Sequence of chain 1.C:
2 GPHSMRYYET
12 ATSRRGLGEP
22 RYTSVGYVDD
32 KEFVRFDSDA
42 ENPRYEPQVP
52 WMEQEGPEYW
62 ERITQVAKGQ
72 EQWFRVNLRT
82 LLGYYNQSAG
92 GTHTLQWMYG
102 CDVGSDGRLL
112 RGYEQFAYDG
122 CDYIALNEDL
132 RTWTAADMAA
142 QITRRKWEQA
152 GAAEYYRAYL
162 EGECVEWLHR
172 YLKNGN

Sequence of chain 1.B:
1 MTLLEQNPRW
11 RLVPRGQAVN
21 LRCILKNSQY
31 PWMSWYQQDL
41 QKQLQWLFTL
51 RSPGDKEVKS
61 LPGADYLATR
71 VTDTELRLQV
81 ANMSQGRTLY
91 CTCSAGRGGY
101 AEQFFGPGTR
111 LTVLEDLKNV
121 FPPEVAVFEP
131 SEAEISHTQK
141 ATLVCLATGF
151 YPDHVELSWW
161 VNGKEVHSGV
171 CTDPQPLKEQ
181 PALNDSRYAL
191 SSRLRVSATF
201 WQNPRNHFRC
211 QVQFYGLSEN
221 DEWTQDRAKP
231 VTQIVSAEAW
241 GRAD

Sequence of chain 1.A:
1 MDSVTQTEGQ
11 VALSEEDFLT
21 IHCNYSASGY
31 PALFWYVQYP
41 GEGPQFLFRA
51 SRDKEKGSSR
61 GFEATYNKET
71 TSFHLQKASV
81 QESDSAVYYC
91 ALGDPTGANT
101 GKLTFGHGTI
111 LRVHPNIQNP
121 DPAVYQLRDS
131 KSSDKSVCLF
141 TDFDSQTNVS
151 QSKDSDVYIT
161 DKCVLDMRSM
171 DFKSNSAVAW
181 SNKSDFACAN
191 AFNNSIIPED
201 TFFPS

Binding-site contacts:
Ligand atom O contacts residue TRP74 of chain 1.C at 2.9 Å (h-bond).
Ligand atom CD2 contacts residue TRP168 of chain 1.C at 3.1 Å (hydrophobic).
Ligand atom N contacts residue TYR172 of chain 1.C at 3.2 Å (h-bond).
Ligand atom CG2 contacts residue GLY97 of chain 1.A at 3.0 Å.
Ligand atom CE1 contacts residue ALA151 of chain 1.C at 3.3 Å (hydrophobic).
Ligand atom OE2 contacts residue TYR100 of chain 1.B at 3.3 Å (h-bond).
Ligand atom OXT contacts residue TYR85 of chain 1.C at 3.2 Å (h-bond).
Ligand atom N contacts residue TYR8 of chain 1.C at 2.8 Å (h-bond).
Ligand atom N contacts residue GLN71 of chain 1.C at 3.2 Å (h-bond).
Ligand atom CE1 contacts residue TRP168 of chain 1.C at 2.9 Å (hydrophobic).
Ligand atom CD2 contacts residue TYR172 of chain 1.C at 3.1 Å (hydrophobic).
Ligand atom O contacts residue TYR160 of chain 1.C at 2.8 Å (h-bond).
Ligand atom NE2 contacts residue TRP168 of chain 1.C at 2.9 Å.
Ligand atom OE1 contacts residue GLY98 of chain 1.B at 2.8 Å (h-bond).
Ligand atom C contacts residue TYR85 of chain 1.C at 3.3 Å (hydrophobic).
Ligand atom ND2 contacts residue TYR157 of chain 1.C at 2.6 Å (h-bond).
Ligand atom OXT contacts residue LYS147 of chain 1.C at 2.9 Å (salt-bridge).
Ligand atom N contacts residue TYR156 of chain 1.C at 3.1 Å (h-bond).
Ligand atom O contacts residue GLN71 of chain 1.C at 3.1 Å (h-bond).
Ligand atom N contacts residue GLY97 of chain 1.A at 2.7 Å (h-bond).
Ligand atom O contacts residue ASN99 of chain 1.A at 2.9 Å (h-bond).
Ligand atom OD1 contacts residue ARG97 of chain 1.B at 3.2 Å (salt-bridge).
Ligand atom O contacts residue ARG97 of chain 1.B at 2.8 Å (salt-bridge).
Ligand atom OE2 contacts residue GLY99 of chain 1.B at 3.2 Å (h-bond).
Ligand atom OE2 contacts residue ASN99 of chain 1.A at 2.9 Å (h-bond).
Ligand atom O contacts residue TRP148 of chain 1.C at 2.9 Å (h-bond).
Ligand atom CG contacts residue TRP168 of chain 1.C at 3.3 Å (hydrophobic).
Ligand atom OE1 contacts residue TYR100 of chain 1.B at 3.0 Å (h-bond).
Ligand atom O contacts residue THR144 of chain 1.C at 2.6 Å (h-bond).
Ligand atom OE1 contacts residue ALA101 of chain 1.B at 3.0 Å (h-bond).
Ligand atom OG contacts residue GLY97 of chain 1.A at 3.0 Å.
Ligand atom N contacts residue ASN78 of chain 1.C at 2.8 Å (h-bond).
Ligand atom N contacts residue TYR100 of chain 1.C at 2.8 Å (h-bond).
Ligand atom CB contacts residue TRP74 of chain 1.C at 3.3 Å (hydrophobic).
Ligand atom OD1 contacts residue ASN78 of chain 1.C at 2.8 Å (h-bond).
Ligand atom CD contacts residue TYR100 of chain 1.B at 3.3 Å (hydrophobic).
Ligand atom O contacts residue VAL67 of chain 1.C at 3.3 Å.
Ligand atom CD1 contacts residue ALA95 of chain 1.B at 3.3 Å (hydrophobic).
Ligand atom O contacts residue ARG97 of chain 1.B at 3.0 Å (salt-bridge).
Ligand atom O contacts residue TYR85 of chain 1.C at 2.8 Å (h-bond).

The protein below binds the small molecule below.
Small molecule (SMILES): CC(C)[C@H](NC(=O)[C@H](CO)NC(=O)CNC(=O)[C@@H]1CCCN1C(=O)[C@@H](N)Cc1cnc[nH]1)C(=O)N[C@@H](CC(N)=O)C(=O)N[C@@H](CCC(=O)O)C(=O)N[C@@H](Cc1ccccc1)C(=O)N[C@@H](CC(=O)O)C(=O)N[C@@H](Cc1ccccc1)C(=O)O